Binding-site contacts:
Ligand atom C8 contacts residue TYR73 of chain 1.E at 3.9 Å (hydrophobic).
Ligand atom C5 contacts residue TYR73 of chain 1.E at 3.4 Å (hydrophobic).
Ligand atom O6 contacts residue TYR73 of chain 1.E at 3.7 Å.
Ligand atom N7 contacts residue TYR73 of chain 1.E at 3.6 Å (h-bond).
Ligand atom C4 contacts residue TYR73 of chain 1.E at 3.6 Å (hydrophobic).
Ligand atom C6 contacts residue LEU92 of chain 1.H at 3.9 Å (hydrophobic).
Ligand atom N2 contacts residue THR70 of chain 1.E at 3.5 Å (h-bond).
Ligand atom N1 contacts residue LEU92 of chain 1.H at 4.2 Å.
Ligand atom N3 contacts residue ILE71 of chain 1.E at 3.7 Å.
Ligand atom C6 contacts residue LEU91 of chain 1.H at 3.9 Å (hydrophobic).
Ligand atom C8 contacts residue VAL74 of chain 1.E at 4.4 Å (hydrophobic).
Ligand atom C2 contacts residue THR70 of chain 1.E at 4.4 Å.
Ligand atom O6 contacts residue LEU92 of chain 1.H at 2.9 Å (h-bond).
Ligand atom N2 contacts residue LEU24 of chain 1.E at 3.6 Å.
Ligand atom C2 contacts residue TYR73 of chain 1.E at 3.6 Å (hydrophobic).
Ligand atom N9 contacts residue SER72 of chain 1.E at 3.3 Å (h-bond).
Ligand atom C6 contacts residue GLU93 of chain 1.H at 3.8 Å.
Ligand atom C5 contacts residue LEU91 of chain 1.H at 4.3 Å (hydrophobic).
Ligand atom N2 contacts residue TYR73 of chain 1.E at 3.9 Å.
Ligand atom O6 contacts residue GLU93 of chain 1.H at 3.9 Å.
Ligand atom N1 contacts residue GLU93 of chain 1.H at 2.9 Å (salt-bridge).
Ligand atom N9 contacts residue VAL74 of chain 1.E at 4.2 Å.
Ligand atom O6 contacts residue LEU91 of chain 1.H at 3.4 Å.
Ligand atom N2 contacts residue ILE71 of chain 1.E at 3.0 Å (h-bond).
Ligand atom N9 contacts residue TYR73 of chain 1.E at 3.6 Å.
Ligand atom C2 contacts residue GLU93 of chain 1.H at 3.5 Å.
Ligand atom C2 contacts residue ILE71 of chain 1.E at 3.9 Å (hydrophobic).
Ligand atom N1 contacts residue LEU91 of chain 1.H at 4.2 Å.
Ligand atom N3 contacts residue TYR73 of chain 1.E at 3.5 Å (h-bond).
Ligand atom O6 contacts residue ASN90 of chain 1.H at 4.0 Å.
Ligand atom C6 contacts residue TYR73 of chain 1.E at 3.5 Å (hydrophobic).
Ligand atom N3 contacts residue SER72 of chain 1.E at 3.6 Å.
Ligand atom C4 contacts residue SER72 of chain 1.E at 4.2 Å.
Ligand atom C8 contacts residue SER72 of chain 1.E at 4.3 Å.
Ligand atom N2 contacts residue GLU93 of chain 1.H at 2.7 Å (salt-bridge).
Ligand atom N1 contacts residue TYR73 of chain 1.E at 3.6 Å.

This protein binds this small molecule.
Small molecule (SMILES): Nc1nc2[nH]cnc2c(=O)[nH]1

Sequence of chain 1.H:
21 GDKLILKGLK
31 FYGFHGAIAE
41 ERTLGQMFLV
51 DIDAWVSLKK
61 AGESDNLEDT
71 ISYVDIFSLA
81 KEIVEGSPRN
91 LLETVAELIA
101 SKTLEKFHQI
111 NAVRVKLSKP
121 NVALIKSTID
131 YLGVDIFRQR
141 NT

Sequence of chain 1.E:
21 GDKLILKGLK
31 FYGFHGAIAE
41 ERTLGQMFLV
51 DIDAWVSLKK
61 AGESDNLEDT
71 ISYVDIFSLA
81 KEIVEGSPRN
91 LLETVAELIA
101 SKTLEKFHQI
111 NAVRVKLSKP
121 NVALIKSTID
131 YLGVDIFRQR